Binding-site contacts:
Ligand atom C1 contacts residue SER597 of chain 1.B at 3.5 Å.
Ligand atom C1 contacts residue ASN595 of chain 1.B at 1.4 Å.
Ligand atom N2 contacts residue ASN595 of chain 1.B at 3.0 Å (h-bond).
Ligand atom O5 contacts residue ASN595 of chain 1.B at 2.3 Å (h-bond).
Ligand atom C3 contacts residue ASN595 of chain 1.B at 3.8 Å.
Ligand atom O5 contacts residue SER597 of chain 1.B at 2.8 Å (h-bond).
Ligand atom C7 contacts residue ASN595 of chain 1.B at 4.0 Å.
Ligand atom C2 contacts residue ASN595 of chain 1.B at 2.5 Å.
Ligand atom O6 contacts residue SER597 of chain 1.B at 3.9 Å.
Ligand atom C5 contacts residue SER597 of chain 1.B at 3.9 Å.
Ligand atom C6 contacts residue SER597 of chain 1.B at 3.9 Å.
Ligand atom C4 contacts residue ASN595 of chain 1.B at 4.2 Å.
Ligand atom C5 contacts residue ASN595 of chain 1.B at 3.7 Å.

A protein and the small-molecule ligand that binds it are described below.
Small molecule (SMILES): CC(=O)N[C@@H]1[C@@H](O)[C@H](O)[C@@H](CO)O[C@H]1O

Sequence of chain 1.B:
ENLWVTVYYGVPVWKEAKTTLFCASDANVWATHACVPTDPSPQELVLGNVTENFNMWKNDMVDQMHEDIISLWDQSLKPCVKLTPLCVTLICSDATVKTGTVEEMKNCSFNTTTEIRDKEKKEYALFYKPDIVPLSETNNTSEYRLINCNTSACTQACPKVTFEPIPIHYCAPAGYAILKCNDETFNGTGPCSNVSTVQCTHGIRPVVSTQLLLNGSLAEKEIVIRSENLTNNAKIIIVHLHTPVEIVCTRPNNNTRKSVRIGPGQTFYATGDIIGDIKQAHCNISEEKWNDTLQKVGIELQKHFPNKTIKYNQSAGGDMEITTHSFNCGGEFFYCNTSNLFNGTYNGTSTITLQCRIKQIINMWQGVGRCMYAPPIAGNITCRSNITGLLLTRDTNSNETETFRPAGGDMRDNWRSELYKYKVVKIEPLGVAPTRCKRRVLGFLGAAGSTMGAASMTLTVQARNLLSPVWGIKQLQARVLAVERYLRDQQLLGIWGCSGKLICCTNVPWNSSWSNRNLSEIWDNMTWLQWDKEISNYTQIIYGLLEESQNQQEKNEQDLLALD